Binding-site contacts:
Ligand atom C5 contacts residue ASN73 of chain 1.C at 3.6 Å.
Ligand atom O7 contacts residue SER75 of chain 1.C at 4.0 Å.
Ligand atom O5 contacts residue ASN73 of chain 1.C at 2.3 Å (h-bond).
Ligand atom C7 contacts residue SER75 of chain 1.C at 4.3 Å.
Ligand atom C6 contacts residue SER75 of chain 1.C at 3.1 Å.
Ligand atom O4 contacts residue SER75 of chain 1.C at 4.5 Å.
Ligand atom O5 contacts residue ALA76 of chain 1.C at 3.6 Å.
Ligand atom C4 contacts residue SER75 of chain 1.C at 4.5 Å.
Ligand atom C1 contacts residue SER75 of chain 1.C at 4.5 Å.
Ligand atom O6 contacts residue ALA76 of chain 1.C at 4.3 Å.
Ligand atom O5 contacts residue SER75 of chain 1.C at 3.9 Å.
Ligand atom C4 contacts residue ASN73 of chain 1.C at 4.2 Å.
Ligand atom C7 contacts residue ASN73 of chain 1.C at 3.3 Å.
Ligand atom C8 contacts residue SER75 of chain 1.C at 4.3 Å.
Ligand atom C6 contacts residue ALA76 of chain 1.C at 4.2 Å (hydrophobic).
Ligand atom O7 contacts residue ASN73 of chain 1.C at 3.3 Å (h-bond).
Ligand atom C5 contacts residue SER75 of chain 1.C at 3.2 Å.
Ligand atom C2 contacts residue ASN73 of chain 1.C at 2.5 Å.
Ligand atom C1 contacts residue ALA76 of chain 1.C at 4.4 Å (hydrophobic).
Ligand atom C3 contacts residue ASN73 of chain 1.C at 3.8 Å.
Ligand atom C8 contacts residue ASN73 of chain 1.C at 4.5 Å.
Ligand atom C1 contacts residue ASN73 of chain 1.C at 1.4 Å.
Ligand atom N2 contacts residue ASN73 of chain 1.C at 3.0 Å (h-bond).

The small molecule below binds the protein below.
Small molecule (SMILES): CC(=O)N[C@H]1[C@H](O[C@H]2[C@H](O)[C@@H](NC(C)=O)CO[C@@H]2CO)O[C@H](CO)[C@@H](O[C@@H]2O[C@H](CO[C@H]3O[C@H](CO)[C@@H](O)[C@H](O)[C@@H]3O)[C@@H](O)[C@H](O[C@H]3O[C@H](CO)[C@@H](O)[C@H](O)[C@@H]3O)[C@@H]2O)[C@@H]1O

Sequence of chain 1.C:
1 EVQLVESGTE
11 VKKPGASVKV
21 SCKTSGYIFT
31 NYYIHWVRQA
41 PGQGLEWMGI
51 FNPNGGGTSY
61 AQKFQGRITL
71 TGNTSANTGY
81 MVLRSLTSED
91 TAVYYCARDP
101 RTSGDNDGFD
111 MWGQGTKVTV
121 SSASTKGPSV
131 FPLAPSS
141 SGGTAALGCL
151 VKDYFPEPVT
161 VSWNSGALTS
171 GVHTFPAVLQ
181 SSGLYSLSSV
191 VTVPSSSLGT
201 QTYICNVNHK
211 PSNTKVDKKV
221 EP